Sequence of chain 1.A:
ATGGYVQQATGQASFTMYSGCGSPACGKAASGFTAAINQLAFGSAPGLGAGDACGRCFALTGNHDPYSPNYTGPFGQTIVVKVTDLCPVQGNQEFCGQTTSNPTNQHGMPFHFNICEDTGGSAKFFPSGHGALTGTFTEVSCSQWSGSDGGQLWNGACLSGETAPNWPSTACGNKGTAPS

Binding-site contacts:
Ligand atom C01 contacts residue SER160 of chain 1.A at 3.9 Å.
Ligand atom O08 contacts residue PRO165 of chain 1.A at 3.7 Å.
Ligand atom C04 contacts residue THR163 of chain 1.A at 3.4 Å.
Ligand atom O08 contacts residue THR170 of chain 1.A at 4.3 Å.
Ligand atom C06 contacts residue ALA164 of chain 1.A at 3.9 Å (hydrophobic).
Ligand atom C07 contacts residue THR170 of chain 1.A at 4.3 Å.
Ligand atom C03 contacts residue SER160 of chain 1.A at 3.8 Å.
Ligand atom C06 contacts residue THR170 of chain 1.A at 3.8 Å.
Ligand atom C03 contacts residue ALA164 of chain 1.A at 4.2 Å (hydrophobic).
Ligand atom O05 contacts residue THR163 of chain 1.A at 2.4 Å (h-bond).
Ligand atom C01 contacts residue ALA171 of chain 1.A at 3.9 Å (hydrophobic).
Ligand atom O05 contacts residue SER160 of chain 1.A at 4.4 Å.
Ligand atom C03 contacts residue THR163 of chain 1.A at 3.7 Å.
Ligand atom C06 contacts residue PRO165 of chain 1.A at 4.3 Å (hydrophobic).

This small molecule binds to this protein.
Small molecule (SMILES): CC(CCO)CCO